Sequence of chain 1.E:
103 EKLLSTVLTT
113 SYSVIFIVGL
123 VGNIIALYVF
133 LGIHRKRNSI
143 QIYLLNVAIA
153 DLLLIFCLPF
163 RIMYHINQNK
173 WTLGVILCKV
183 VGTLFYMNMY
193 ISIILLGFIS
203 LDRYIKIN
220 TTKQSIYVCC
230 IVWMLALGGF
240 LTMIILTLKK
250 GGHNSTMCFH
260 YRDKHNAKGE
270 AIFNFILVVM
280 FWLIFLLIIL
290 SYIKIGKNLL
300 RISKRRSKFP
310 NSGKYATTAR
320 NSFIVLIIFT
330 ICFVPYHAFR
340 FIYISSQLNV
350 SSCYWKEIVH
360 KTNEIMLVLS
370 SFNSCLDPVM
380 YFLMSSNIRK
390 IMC

Binding-site contacts:
Ligand atom CA contacts residue TYR342 of chain 1.E at 3.6 Å (hydrophobic).
Ligand atom CB contacts residue TYR188 of chain 1.E at 4.0 Å (hydrophobic).
Ligand atom CA contacts residue UBL1 of chain 1.H at 3.8 Å.
Ligand atom N contacts residue HIS259 of chain 1.E at 4.2 Å.
Ligand atom C contacts residue GLU363 of chain 1.E at 4.4 Å.
Ligand atom CB contacts residue HIS259 of chain 1.E at 4.5 Å.
Ligand atom N contacts residue PHE258 of chain 1.E at 3.9 Å.
Ligand atom OXT contacts residue TYR188 of chain 1.E at 2.5 Å (h-bond).
Ligand atom OG contacts residue ARG261 of chain 1.E at 4.3 Å.
Ligand atom CB contacts residue ARG163 of chain 1.E at 4.4 Å.
Ligand atom O contacts residue TYR342 of chain 1.E at 3.6 Å.
Ligand atom CA contacts residue TYR188 of chain 1.E at 4.1 Å (hydrophobic).
Ligand atom O contacts residue TYR188 of chain 1.E at 3.4 Å (h-bond).
Ligand atom OXT contacts residue GLU363 of chain 1.E at 4.1 Å.
Ligand atom CA contacts residue GLU363 of chain 1.E at 3.8 Å.
Ligand atom C contacts residue TYR342 of chain 1.E at 3.6 Å (hydrophobic).
Ligand atom OXT contacts residue TYR342 of chain 1.E at 4.1 Å.
Ligand atom CB contacts residue PHE258 of chain 1.E at 4.0 Å (hydrophobic).
Ligand atom OXT contacts residue TYR335 of chain 1.E at 4.2 Å.
Ligand atom OXT contacts residue ARG339 of chain 1.E at 3.0 Å (salt-bridge).
Ligand atom C contacts residue ASN362 of chain 1.E at 3.8 Å.
Ligand atom OG contacts residue HIS259 of chain 1.E at 3.8 Å.
Ligand atom N contacts residue ASN362 of chain 1.E at 3.9 Å.
Ligand atom CB contacts residue UBL1 of chain 1.H at 2.6 Å.
Ligand atom OG contacts residue PHE258 of chain 1.E at 3.5 Å.
Ligand atom C contacts residue ARG339 of chain 1.E at 3.6 Å.
Ligand atom N contacts residue TYR342 of chain 1.E at 3.7 Å.
Ligand atom OXT contacts residue ASN362 of chain 1.E at 2.7 Å (h-bond).
Ligand atom C contacts residue UBL1 of chain 1.H at 4.2 Å.
Ligand atom OG contacts residue UBL1 of chain 1.H at 1.7 Å.
Ligand atom N contacts residue GLU363 of chain 1.E at 2.4 Å (salt-bridge).
Ligand atom O contacts residue UBL1 of chain 1.H at 3.9 Å.
Ligand atom O contacts residue ARG339 of chain 1.E at 2.9 Å (salt-bridge).
Ligand atom C contacts residue TYR188 of chain 1.E at 3.1 Å (hydrophobic).
Ligand atom CB contacts residue GLU363 of chain 1.E at 4.3 Å.
Ligand atom N contacts residue HIS359 of chain 1.E at 4.4 Å.
Ligand atom CA contacts residue HIS259 of chain 1.E at 4.0 Å.

A small-molecule ligand and the protein it binds are described below.
Small molecule (SMILES): N[C@@H](CO)C(=O)O